Sequence of chain 1.D:
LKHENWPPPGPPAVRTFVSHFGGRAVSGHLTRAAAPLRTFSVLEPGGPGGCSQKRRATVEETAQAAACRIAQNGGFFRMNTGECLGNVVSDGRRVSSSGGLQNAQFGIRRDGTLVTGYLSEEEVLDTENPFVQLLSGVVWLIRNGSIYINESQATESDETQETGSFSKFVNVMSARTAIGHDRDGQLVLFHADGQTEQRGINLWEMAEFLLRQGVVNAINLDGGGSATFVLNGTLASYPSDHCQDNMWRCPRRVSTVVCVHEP

Sequence of chain 1.B:
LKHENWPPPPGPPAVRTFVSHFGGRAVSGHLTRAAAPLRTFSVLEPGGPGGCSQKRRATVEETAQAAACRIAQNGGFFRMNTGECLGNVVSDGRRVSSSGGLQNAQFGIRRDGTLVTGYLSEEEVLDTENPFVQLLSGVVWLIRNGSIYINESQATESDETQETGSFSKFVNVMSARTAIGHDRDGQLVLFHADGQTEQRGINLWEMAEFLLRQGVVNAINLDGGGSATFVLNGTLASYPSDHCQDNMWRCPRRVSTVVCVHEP

This protein binds this small molecule.
Small molecule (SMILES): CC(=O)N[C@@H]1[C@@H](O)[C@H](O)[C@@H](CO)O[C@H]1O

Binding-site contacts:
Ligand atom C4 contacts residue ASN269 of chain 1.B at 4.2 Å.
Ligand atom O7 contacts residue LEU268 of chain 1.B at 2.9 Å.
Ligand atom C7 contacts residue ASN269 of chain 1.B at 3.3 Å.
Ligand atom C7 contacts residue LEU268 of chain 1.B at 3.6 Å (hydrophobic).
Ligand atom C2 contacts residue ASN269 of chain 1.B at 2.6 Å.
Ligand atom C8 contacts residue VAL51 of chain 1.B at 4.2 Å (hydrophobic).
Ligand atom O6 contacts residue ARG106 of chain 1.B at 3.4 Å (salt-bridge).
Ligand atom C3 contacts residue ASN269 of chain 1.B at 3.9 Å.
Ligand atom O7 contacts residue ASN269 of chain 1.B at 2.6 Å (h-bond).
Ligand atom N2 contacts residue ASN269 of chain 1.B at 3.3 Å (h-bond).
Ligand atom O6 contacts residue ASN269 of chain 1.B at 3.2 Å (h-bond).
Ligand atom O7 contacts residue THR271 of chain 1.D at 4.2 Å.
Ligand atom C5 contacts residue ASN269 of chain 1.B at 3.4 Å.
Ligand atom C6 contacts residue ASN269 of chain 1.B at 3.8 Å.
Ligand atom C6 contacts residue ARG106 of chain 1.B at 4.4 Å.
Ligand atom C8 contacts residue LEU268 of chain 1.B at 3.5 Å (hydrophobic).
Ligand atom O5 contacts residue ASN269 of chain 1.B at 2.2 Å (h-bond).
Ligand atom C1 contacts residue ASN269 of chain 1.B at 1.5 Å.